The protein below binds the small molecule below.
Small molecule (SMILES): CC(=O)N[C@@H]1[C@@H](O)[C@H](O)[C@@H](CO)O[C@H]1O

Sequence of chain 1.C:
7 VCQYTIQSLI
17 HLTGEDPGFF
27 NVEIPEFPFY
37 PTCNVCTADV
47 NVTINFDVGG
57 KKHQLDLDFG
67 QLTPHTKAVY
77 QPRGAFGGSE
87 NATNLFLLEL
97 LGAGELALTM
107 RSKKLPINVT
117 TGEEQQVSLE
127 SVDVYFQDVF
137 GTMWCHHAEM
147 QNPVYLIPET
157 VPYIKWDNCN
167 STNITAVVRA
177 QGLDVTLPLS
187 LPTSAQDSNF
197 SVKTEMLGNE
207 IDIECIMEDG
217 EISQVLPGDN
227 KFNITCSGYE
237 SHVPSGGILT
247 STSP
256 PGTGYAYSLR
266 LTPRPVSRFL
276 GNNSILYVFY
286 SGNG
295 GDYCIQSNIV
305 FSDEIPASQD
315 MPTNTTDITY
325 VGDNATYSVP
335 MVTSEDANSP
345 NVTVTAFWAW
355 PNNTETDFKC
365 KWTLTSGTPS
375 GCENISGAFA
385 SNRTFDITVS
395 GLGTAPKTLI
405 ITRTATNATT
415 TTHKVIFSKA

Binding-site contacts:
Ligand atom C4 contacts residue ASP307 of chain 1.C at 3.5 Å.
Ligand atom N2 contacts residue SER306 of chain 1.C at 4.2 Å.
Ligand atom C5 contacts residue ASN277 of chain 1.C at 3.1 Å.
Ligand atom C1 contacts residue ASN277 of chain 1.C at 1.4 Å.
Ligand atom N2 contacts residue PHE305 of chain 1.C at 2.8 Å (h-bond).
Ligand atom C6 contacts residue ASN277 of chain 1.C at 3.0 Å.
Ligand atom C7 contacts residue PHE305 of chain 1.C at 3.3 Å (hydrophobic).
Ligand atom C2 contacts residue PHE305 of chain 1.C at 3.0 Å (hydrophobic).
Ligand atom C7 contacts residue VAL304 of chain 1.C at 3.8 Å (hydrophobic).
Ligand atom C4 contacts residue PHE305 of chain 1.C at 4.4 Å (hydrophobic).
Ligand atom C1 contacts residue VAL304 of chain 1.C at 4.4 Å (hydrophobic).
Ligand atom C4 contacts residue ASN277 of chain 1.C at 3.6 Å.
Ligand atom C3 contacts residue PHE305 of chain 1.C at 3.3 Å (hydrophobic).
Ligand atom C8 contacts residue VAL304 of chain 1.C at 3.8 Å (hydrophobic).
Ligand atom O3 contacts residue PHE305 of chain 1.C at 2.5 Å (h-bond).
Ligand atom O5 contacts residue ASN277 of chain 1.C at 2.4 Å (h-bond).
Ligand atom O3 contacts residue ASP307 of chain 1.C at 3.1 Å.
Ligand atom O6 contacts residue ASN277 of chain 1.C at 2.9 Å (h-bond).
Ligand atom C3 contacts residue ASP307 of chain 1.C at 4.0 Å.
Ligand atom C2 contacts residue ASN277 of chain 1.C at 2.5 Å.
Ligand atom C7 contacts residue SER306 of chain 1.C at 4.2 Å.
Ligand atom C3 contacts residue ASN277 of chain 1.C at 3.6 Å.
Ligand atom O7 contacts residue PHE305 of chain 1.C at 3.1 Å (h-bond).
Ligand atom O7 contacts residue SER306 of chain 1.C at 3.3 Å.
Ligand atom C2 contacts residue VAL304 of chain 1.C at 4.3 Å (hydrophobic).
Ligand atom O3 contacts residue SER306 of chain 1.C at 3.9 Å.
Ligand atom N2 contacts residue ASN277 of chain 1.C at 3.2 Å (h-bond).
Ligand atom O7 contacts residue VAL304 of chain 1.C at 4.3 Å.
Ligand atom O4 contacts residue ASP307 of chain 1.C at 2.7 Å (salt-bridge).
Ligand atom N2 contacts residue VAL304 of chain 1.C at 3.3 Å.
Ligand atom C7 contacts residue ASN277 of chain 1.C at 4.5 Å.
Ligand atom O7 contacts residue ASP307 of chain 1.C at 4.1 Å.